Binding-site contacts:
Ligand atom C21 contacts residue HZV1 of chain 1.C at 0.0 Å.
Ligand atom C12 contacts residue HZV1 of chain 1.C at 0.1 Å.
Ligand atom O03 contacts residue H771 of chain 1.B at 0.1 Å (h-bond).
Ligand atom O03 contacts residue HZV1 of chain 1.C at 0.0 Å (h-bond).
Ligand atom C09 contacts residue HZV1 of chain 1.C at 0.1 Å.
Ligand atom C37 contacts residue H771 of chain 1.B at 0.1 Å.
Ligand atom S34 contacts residue HZV1 of chain 1.C at 0.1 Å (h-bond).
Ligand atom C07 contacts residue H771 of chain 1.B at 0.0 Å.
Ligand atom C07 contacts residue HZV1 of chain 1.C at 0.1 Å.
Ligand atom C06 contacts residue H771 of chain 1.B at 0.0 Å.
Ligand atom C36 contacts residue H771 of chain 1.B at 0.1 Å.
Ligand atom O01 contacts residue H771 of chain 1.B at 0.1 Å (h-bond).
Ligand atom C19 contacts residue HZV1 of chain 1.C at 0.0 Å.
Ligand atom O23 contacts residue HZV1 of chain 1.C at 0.1 Å (h-bond).
Ligand atom C16 contacts residue HZV1 of chain 1.C at 0.1 Å.
Ligand atom C10 contacts residue HZV1 of chain 1.C at 0.1 Å.
Ligand atom C13 contacts residue HZV1 of chain 1.C at 0.1 Å.
Ligand atom N35 contacts residue H771 of chain 1.B at 0.1 Å (h-bond).
Ligand atom C11 contacts residue HZV1 of chain 1.C at 0.1 Å.
Ligand atom C17 contacts residue HZV1 of chain 1.C at 0.1 Å.
Ligand atom C37 contacts residue HZV1 of chain 1.C at 0.1 Å.
Ligand atom C02 contacts residue H771 of chain 1.B at 0.0 Å.
Ligand atom C02 contacts residue HZV1 of chain 1.C at 0.0 Å.
Ligand atom C06 contacts residue HZV1 of chain 1.C at 0.1 Å.
Ligand atom C24 contacts residue HZV1 of chain 1.C at 0.1 Å.
Ligand atom N20 contacts residue HZV1 of chain 1.C at 0.0 Å (h-bond).
Ligand atom C36 contacts residue HZV1 of chain 1.C at 0.1 Å.
Ligand atom C08 contacts residue H771 of chain 1.B at 0.1 Å.
Ligand atom C05 contacts residue HZV1 of chain 1.C at 0.0 Å.
Ligand atom C05 contacts residue H771 of chain 1.B at 0.0 Å.
Ligand atom O01 contacts residue HZV1 of chain 1.C at 0.0 Å (h-bond).
Ligand atom C14 contacts residue HZV1 of chain 1.C at 0.1 Å.
Ligand atom N35 contacts residue HZV1 of chain 1.C at 0.1 Å (h-bond).
Ligand atom C04 contacts residue HZV1 of chain 1.C at 0.0 Å.
Ligand atom C18 contacts residue HZV1 of chain 1.C at 0.0 Å.
Ligand atom C08 contacts residue HZV1 of chain 1.C at 0.1 Å.
Ligand atom N15 contacts residue HZV1 of chain 1.C at 0.1 Å (h-bond).
Ligand atom C04 contacts residue H771 of chain 1.B at 0.0 Å.
Ligand atom C22 contacts residue HZV1 of chain 1.C at 0.0 Å.
Ligand atom S34 contacts residue H771 of chain 1.B at 0.1 Å (h-bond).

This protein binds this small molecule.
Small molecule (SMILES): CN(C)CCCC(=O)Nc1cccc([C@H](OCCN2CCCCC2)c2cc3nccc(C(=O)O)c3s2)c1

Sequence of chain 1.A:
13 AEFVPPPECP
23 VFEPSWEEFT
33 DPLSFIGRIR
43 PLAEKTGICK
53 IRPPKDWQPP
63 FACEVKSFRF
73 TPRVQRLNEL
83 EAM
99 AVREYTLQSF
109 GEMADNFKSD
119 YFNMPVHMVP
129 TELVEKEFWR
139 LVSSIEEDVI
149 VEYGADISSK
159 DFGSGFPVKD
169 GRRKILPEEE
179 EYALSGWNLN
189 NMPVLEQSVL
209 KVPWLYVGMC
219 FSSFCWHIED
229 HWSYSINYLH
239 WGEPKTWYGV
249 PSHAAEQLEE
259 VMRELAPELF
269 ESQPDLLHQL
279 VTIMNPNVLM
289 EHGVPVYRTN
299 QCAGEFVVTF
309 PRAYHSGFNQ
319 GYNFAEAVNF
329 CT